Binding-site contacts:
Ligand atom C5 contacts residue THR195 of chain 1.A at 4.1 Å.
Ligand atom O6 contacts residue GLU283 of chain 1.A at 4.3 Å.
Ligand atom C6 contacts residue TYR304 of chain 1.A at 4.4 Å (hydrophobic).
Ligand atom C2 contacts residue ASN193 of chain 1.A at 3.9 Å.
Ligand atom C6 contacts residue PHE196 of chain 1.A at 3.7 Å (hydrophobic).
Ligand atom O6 contacts residue TYR304 of chain 1.A at 3.8 Å.
Ligand atom O5 contacts residue THR195 of chain 1.A at 4.1 Å.
Ligand atom C2 contacts residue THR195 of chain 1.A at 4.2 Å.
Ligand atom C1 contacts residue THR195 of chain 1.A at 3.4 Å.
Ligand atom N2 contacts residue ASN193 of chain 1.A at 3.5 Å (h-bond).
Ligand atom C1 contacts residue GLN282 of chain 1.A at 4.3 Å.
Ligand atom C4 contacts residue GLU283 of chain 1.A at 3.8 Å.
Ligand atom O5 contacts residue GLN282 of chain 1.A at 4.2 Å.
Ligand atom C6 contacts residue THR195 of chain 1.A at 4.4 Å.
Ligand atom C5 contacts residue GLU283 of chain 1.A at 3.5 Å.
Ligand atom C6 contacts residue GLU283 of chain 1.A at 3.2 Å.
Ligand atom O6 contacts residue PHE196 of chain 1.A at 3.9 Å.
Ligand atom O6 contacts residue ASN246 of chain 1.A at 4.1 Å.
Ligand atom O5 contacts residue GLU283 of chain 1.A at 3.2 Å (salt-bridge).
Ligand atom O7 contacts residue THR195 of chain 1.A at 4.5 Å.
Ligand atom C8 contacts residue ASN193 of chain 1.A at 4.3 Å.
Ligand atom N2 contacts residue THR195 of chain 1.A at 3.8 Å.
Ligand atom C1 contacts residue ASN193 of chain 1.A at 3.4 Å.
Ligand atom C1 contacts residue GLU283 of chain 1.A at 4.4 Å.
Ligand atom C7 contacts residue ASN193 of chain 1.A at 3.2 Å.
Ligand atom O7 contacts residue ASN193 of chain 1.A at 2.7 Å (h-bond).

Sequence of chain 1.A:
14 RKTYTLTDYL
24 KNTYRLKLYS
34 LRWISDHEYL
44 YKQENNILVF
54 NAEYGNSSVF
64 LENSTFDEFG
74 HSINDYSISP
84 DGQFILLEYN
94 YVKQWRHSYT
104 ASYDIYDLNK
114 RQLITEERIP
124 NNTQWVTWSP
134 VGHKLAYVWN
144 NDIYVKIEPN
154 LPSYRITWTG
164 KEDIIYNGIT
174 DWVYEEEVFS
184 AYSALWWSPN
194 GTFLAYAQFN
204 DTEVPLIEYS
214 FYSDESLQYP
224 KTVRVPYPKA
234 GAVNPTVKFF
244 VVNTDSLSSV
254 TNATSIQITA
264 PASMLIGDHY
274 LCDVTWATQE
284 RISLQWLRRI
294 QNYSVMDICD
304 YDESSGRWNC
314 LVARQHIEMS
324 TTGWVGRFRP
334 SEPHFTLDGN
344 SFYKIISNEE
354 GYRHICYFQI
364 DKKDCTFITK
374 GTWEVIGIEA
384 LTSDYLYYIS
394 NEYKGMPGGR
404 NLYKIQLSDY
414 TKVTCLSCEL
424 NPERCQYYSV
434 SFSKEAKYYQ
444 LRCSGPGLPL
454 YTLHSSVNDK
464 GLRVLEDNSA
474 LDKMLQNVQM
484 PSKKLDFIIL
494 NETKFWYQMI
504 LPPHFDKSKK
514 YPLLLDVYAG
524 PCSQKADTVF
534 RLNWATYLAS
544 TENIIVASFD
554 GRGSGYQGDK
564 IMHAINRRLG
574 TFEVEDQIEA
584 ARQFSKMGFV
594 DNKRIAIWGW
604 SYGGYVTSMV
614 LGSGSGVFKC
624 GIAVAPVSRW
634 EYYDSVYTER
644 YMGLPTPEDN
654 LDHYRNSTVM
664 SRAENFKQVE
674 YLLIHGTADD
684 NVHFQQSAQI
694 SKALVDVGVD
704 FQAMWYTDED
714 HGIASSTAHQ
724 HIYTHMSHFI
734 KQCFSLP

This small molecule binds to this protein.
Small molecule (SMILES): CC(=O)N[C@@H]1[C@@H](O)[C@H](O)[C@@H](CO)O[C@H]1O